Binding-site contacts:
Ligand atom C27 contacts residue VAL78 of chain 1.H at 4.1 Å (hydrophobic).
Ligand atom C11 contacts residue ALA91 of chain 1.H at 3.6 Å (hydrophobic).
Ligand atom C14 contacts residue GLY90 of chain 1.H at 4.0 Å.
Ligand atom O12 contacts residue LEU186 of chain 1.H at 4.1 Å.
Ligand atom O03 contacts residue ASN226 of chain 1.H at 4.1 Å.
Ligand atom N13 contacts residue HIS92 of chain 1.H at 3.7 Å.
Ligand atom C14 contacts residue ALA91 of chain 1.H at 3.3 Å (hydrophobic).
Ligand atom N13 contacts residue ALA91 of chain 1.H at 2.6 Å (h-bond).
Ligand atom O12 contacts residue ILE206 of chain 1.H at 3.6 Å.
Ligand atom C09 contacts residue HIS92 of chain 1.H at 3.7 Å.
Ligand atom C27 contacts residue MET47 of chain 1.H at 4.0 Å (hydrophobic).
Ligand atom C07 contacts residue LEU182 of chain 1.H at 3.9 Å (hydrophobic).
Ligand atom C26 contacts residue HIS92 of chain 1.H at 3.9 Å.
Ligand atom C14 contacts residue VAL82 of chain 1.H at 3.9 Å (hydrophobic).
Ligand atom N10 contacts residue MET93 of chain 1.H at 4.1 Å.
Ligand atom N10 contacts residue HIS92 of chain 1.H at 2.8 Å (h-bond).
Ligand atom C16 contacts residue THR190 of chain 1.H at 4.0 Å.
Ligand atom N23 contacts residue ASN101 of chain 1.H at 3.6 Å.
Ligand atom C22 contacts residue GLN183 of chain 1.H at 3.6 Å.
Ligand atom N23 contacts residue GLN183 of chain 1.H at 3.5 Å (h-bond).
Ligand atom N10 contacts residue ALA91 of chain 1.H at 3.9 Å.
Ligand atom C01 contacts residue ALA224 of chain 1.H at 3.4 Å (hydrophobic).
Ligand atom O05 contacts residue VAL210 of chain 1.H at 4.1 Å.
Ligand atom O05 contacts residue ILE225 of chain 1.H at 3.7 Å.
Ligand atom C14 contacts residue ILE206 of chain 1.H at 4.0 Å (hydrophobic).
Ligand atom O12 contacts residue VAL78 of chain 1.H at 3.9 Å.
Ligand atom C02 contacts residue PHE74 of chain 1.H at 3.8 Å (hydrophobic).
Ligand atom C01 contacts residue TYR223 of chain 1.H at 3.4 Å (hydrophobic).
Ligand atom C26 contacts residue MET93 of chain 1.H at 3.9 Å (hydrophobic).
Ligand atom C22 contacts residue PHE187 of chain 1.H at 3.6 Å (hydrophobic).
Ligand atom C27 contacts residue ASN226 of chain 1.H at 3.7 Å.
Ligand atom C26 contacts residue ASN94 of chain 1.H at 4.0 Å.
Ligand atom C21 contacts residue ARG106 of chain 1.H at 3.9 Å.
Ligand atom C17 contacts residue THR190 of chain 1.H at 3.5 Å.
Ligand atom C11 contacts residue HIS92 of chain 1.H at 3.7 Å.
Ligand atom C24 contacts residue VAL97 of chain 1.H at 3.6 Å (hydrophobic).
Ligand atom C20 contacts residue THR190 of chain 1.H at 4.1 Å.
Ligand atom C25 contacts residue VAL97 of chain 1.H at 4.0 Å (hydrophobic).
Ligand atom C16 contacts residue ILE206 of chain 1.H at 3.9 Å (hydrophobic).
Ligand atom C22 contacts residue ASN101 of chain 1.H at 3.3 Å.

A small-molecule ligand and the protein it binds are described below.
Small molecule (SMILES): CCOC(=O)c1ccc(NC(=O)NCc2ccc(-n3cccn3)cc2)cc1

Sequence of chain 1.H:
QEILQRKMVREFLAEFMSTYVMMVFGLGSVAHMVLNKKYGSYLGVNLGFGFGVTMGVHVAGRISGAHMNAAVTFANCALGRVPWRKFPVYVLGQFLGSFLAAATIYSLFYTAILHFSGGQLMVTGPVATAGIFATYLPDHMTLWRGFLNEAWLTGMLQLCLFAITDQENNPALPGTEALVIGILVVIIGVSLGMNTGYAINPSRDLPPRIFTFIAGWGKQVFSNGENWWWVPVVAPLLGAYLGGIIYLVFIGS